A small-molecule ligand and the protein it binds are described below.
Small molecule (SMILES): Cc1ccc2cc(-c3c(C)ccc(C(=O)c4c(-c5ccccc5)n(C)n(-c5ccccc5)c4=O)c3N)ccc2n1

Sequence of chain 1.A:
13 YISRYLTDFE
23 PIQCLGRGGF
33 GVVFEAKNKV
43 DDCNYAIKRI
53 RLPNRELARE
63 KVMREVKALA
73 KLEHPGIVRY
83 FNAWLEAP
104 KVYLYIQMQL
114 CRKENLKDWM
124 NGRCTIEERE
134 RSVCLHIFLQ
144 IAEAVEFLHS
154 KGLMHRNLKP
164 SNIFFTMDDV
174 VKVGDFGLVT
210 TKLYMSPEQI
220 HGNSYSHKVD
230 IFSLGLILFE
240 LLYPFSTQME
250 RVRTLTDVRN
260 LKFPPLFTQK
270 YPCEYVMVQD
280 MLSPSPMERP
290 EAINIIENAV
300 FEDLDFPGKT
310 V

Binding-site contacts:
Ligand atom C10 contacts residue LYS50 of chain 1.A at 3.7 Å.
Ligand atom C20 contacts residue ASP178 of chain 1.A at 3.5 Å.
Ligand atom O2 contacts residue ASP178 of chain 1.A at 2.8 Å (salt-bridge).
Ligand atom C10 contacts residue MET111 of chain 1.A at 3.2 Å (hydrophobic).
Ligand atom C2 contacts residue LEU71 of chain 1.A at 3.7 Å (hydrophobic).
Ligand atom C29 contacts residue ALA48 of chain 1.A at 3.4 Å (hydrophobic).
Ligand atom C7 contacts residue ASP178 of chain 1.A at 3.2 Å.
Ligand atom O1 contacts residue LYS50 of chain 1.A at 2.7 Å (salt-bridge).
Ligand atom O2 contacts residue VAL80 of chain 1.A at 3.5 Å.
Ligand atom C34 contacts residue CYS114 of chain 1.A at 3.4 Å (hydrophobic).
Ligand atom C33 contacts residue MET111 of chain 1.A at 3.7 Å (hydrophobic).
Ligand atom N1 contacts residue LEU71 of chain 1.A at 3.4 Å.
Ligand atom C14 contacts residue ILE109 of chain 1.A at 3.6 Å (hydrophobic).
Ligand atom C17 contacts residue GLU67 of chain 1.A at 3.7 Å.
Ligand atom C29 contacts residue GLN112 of chain 1.A at 3.3 Å.
Ligand atom C27 contacts residue PHE179 of chain 1.A at 3.5 Å (hydrophobic).
Ligand atom C34 contacts residue ARG115 of chain 1.A at 3.5 Å.
Ligand atom C3 contacts residue ASP178 of chain 1.A at 3.6 Å.
Ligand atom C14 contacts residue MET111 of chain 1.A at 3.7 Å (hydrophobic).
Ligand atom C9 contacts residue MET111 of chain 1.A at 3.7 Å (hydrophobic).
Ligand atom C5 contacts residue LEU71 of chain 1.A at 3.7 Å (hydrophobic).
Ligand atom C14 contacts residue ALA48 of chain 1.A at 3.5 Å (hydrophobic).
Ligand atom O2 contacts residue GLY177 of chain 1.A at 3.4 Å.
Ligand atom C23 contacts residue VAL80 of chain 1.A at 3.7 Å (hydrophobic).
Ligand atom C14 contacts residue LYS50 of chain 1.A at 3.4 Å.
Ligand atom C11 contacts residue MET111 of chain 1.A at 3.3 Å (hydrophobic).
Ligand atom N2 contacts residue LEU71 of chain 1.A at 3.6 Å.
Ligand atom N4 contacts residue CYS114 of chain 1.A at 3.5 Å (h-bond).
Ligand atom C8 contacts residue ASP178 of chain 1.A at 3.7 Å.
Ligand atom C26 contacts residue ALA48 of chain 1.A at 3.5 Å (hydrophobic).
Ligand atom C26 contacts residue PHE179 of chain 1.A at 3.6 Å (hydrophobic).
Ligand atom C1 contacts residue ASP178 of chain 1.A at 3.4 Å.
Ligand atom C3 contacts residue LYS50 of chain 1.A at 3.6 Å.
Ligand atom C15 contacts residue ILE109 of chain 1.A at 3.6 Å (hydrophobic).
Ligand atom C25 contacts residue PHE179 of chain 1.A at 3.5 Å (hydrophobic).
Ligand atom O1 contacts residue ASP178 of chain 1.A at 3.6 Å (salt-bridge).
Ligand atom C29 contacts residue PHE179 of chain 1.A at 3.7 Å (hydrophobic).
Ligand atom C33 contacts residue ALA48 of chain 1.A at 3.7 Å (hydrophobic).
Ligand atom C5 contacts residue GLU67 of chain 1.A at 3.3 Å.
Ligand atom N3 contacts residue PHE179 of chain 1.A at 3.5 Å.